The small molecule below binds the protein below.
Small molecule (SMILES): CC(=O)N[C@@H]1[C@@H](O)[C@H](O)[C@@H](CO)O[C@H]1O

Binding-site contacts:
Ligand atom C2 contacts residue ASN122 of chain 2.D at 2.5 Å.
Ligand atom C8 contacts residue GLN100 of chain 2.D at 3.7 Å.
Ligand atom C8 contacts residue ASN122 of chain 2.D at 4.2 Å.
Ligand atom O7 contacts residue GLN100 of chain 2.D at 3.5 Å.
Ligand atom C1 contacts residue ASN122 of chain 2.D at 1.4 Å.
Ligand atom C8 contacts residue PHE121 of chain 2.D at 3.6 Å (hydrophobic).
Ligand atom C3 contacts residue ASN122 of chain 2.D at 3.8 Å.
Ligand atom C7 contacts residue ASN122 of chain 2.D at 3.8 Å.
Ligand atom O7 contacts residue ASN122 of chain 2.D at 4.3 Å.
Ligand atom C5 contacts residue ASN122 of chain 2.D at 3.6 Å.
Ligand atom N2 contacts residue ASN122 of chain 2.D at 2.9 Å (h-bond).
Ligand atom C8 contacts residue SER120 of chain 2.D at 3.4 Å.
Ligand atom O5 contacts residue ASN122 of chain 2.D at 2.3 Å (h-bond).
Ligand atom C4 contacts residue ASN122 of chain 2.D at 4.2 Å.
Ligand atom C7 contacts residue GLN100 of chain 2.D at 4.0 Å.

Sequence of chain 2.D:
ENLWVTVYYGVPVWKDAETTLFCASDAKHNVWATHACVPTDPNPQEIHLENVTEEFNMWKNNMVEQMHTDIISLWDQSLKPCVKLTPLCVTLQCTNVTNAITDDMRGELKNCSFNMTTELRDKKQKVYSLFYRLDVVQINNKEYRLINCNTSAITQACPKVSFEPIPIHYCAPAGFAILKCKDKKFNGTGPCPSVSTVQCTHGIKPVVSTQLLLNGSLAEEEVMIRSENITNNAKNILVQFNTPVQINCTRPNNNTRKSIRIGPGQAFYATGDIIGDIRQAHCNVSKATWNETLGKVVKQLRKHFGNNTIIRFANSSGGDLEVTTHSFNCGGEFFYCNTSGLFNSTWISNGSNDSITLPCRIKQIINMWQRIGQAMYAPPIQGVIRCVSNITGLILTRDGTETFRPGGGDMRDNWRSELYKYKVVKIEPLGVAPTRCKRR